Binding-site contacts:
Ligand atom N contacts residue GLU63 of chain 1.A at 2.8 Å (salt-bridge).
Ligand atom CD2 contacts residue PHE9 of chain 1.A at 3.5 Å (hydrophobic).
Ligand atom OXT contacts residue TYR84 of chain 1.A at 2.9 Å (h-bond).
Ligand atom N contacts residue TYR171 of chain 1.A at 2.8 Å (h-bond).
Ligand atom CB contacts residue TYR99 of chain 1.A at 3.4 Å (hydrophobic).
Ligand atom CG2 contacts residue HIS70 of chain 1.A at 3.3 Å.
Ligand atom CB contacts residue THR73 of chain 1.A at 3.6 Å.
Ligand atom CB contacts residue THR143 of chain 1.A at 3.5 Å.
Ligand atom O contacts residue LYS146 of chain 1.A at 3.1 Å (salt-bridge).
Ligand atom OXT contacts residue LYS146 of chain 1.A at 3.2 Å.
Ligand atom N contacts residue TYR99 of chain 1.A at 2.9 Å (h-bond).
Ligand atom CA contacts residue TYR159 of chain 1.A at 3.5 Å (hydrophobic).
Ligand atom O contacts residue LYS66 of chain 1.A at 2.9 Å (salt-bridge).
Ligand atom CD2 contacts residue TYR99 of chain 1.A at 3.4 Å (hydrophobic).
Ligand atom C contacts residue LYS146 of chain 1.A at 3.5 Å.
Ligand atom OXT contacts residue THR143 of chain 1.A at 2.5 Å (h-bond).
Ligand atom N contacts residue ASP77 of chain 1.A at 2.8 Å (salt-bridge).
Ligand atom CA contacts residue GLU63 of chain 1.A at 3.3 Å.
Ligand atom CD2 contacts residue TYR7 of chain 1.A at 3.5 Å (hydrophobic).
Ligand atom C contacts residue TYR7 of chain 1.A at 3.1 Å (hydrophobic).
Ligand atom O contacts residue TYR7 of chain 1.A at 3.4 Å.
Ligand atom CD1 contacts residue TRP167 of chain 1.A at 3.4 Å (hydrophobic).
Ligand atom C contacts residue THR143 of chain 1.A at 3.5 Å.
Ligand atom O contacts residue TRP147 of chain 1.A at 2.7 Å (h-bond).
Ligand atom CG2 contacts residue TYR171 of chain 1.A at 3.4 Å (hydrophobic).
Ligand atom O contacts residue THR73 of chain 1.A at 2.9 Å (h-bond).
Ligand atom CG2 contacts residue ASP77 of chain 1.A at 3.1 Å.
Ligand atom C contacts residue ASP77 of chain 1.A at 3.6 Å.
Ligand atom N contacts residue TYR7 of chain 1.A at 3.0 Å (h-bond).
Ligand atom CG contacts residue GLU63 of chain 1.A at 3.5 Å.
Ligand atom CB contacts residue ASP77 of chain 1.A at 3.4 Å.
Ligand atom O contacts residue TYR159 of chain 1.A at 2.8 Å (h-bond).
Ligand atom C contacts residue GLU63 of chain 1.A at 3.5 Å.
Ligand atom O contacts residue HIS70 of chain 1.A at 3.4 Å.
Ligand atom CG2 contacts residue TYR59 of chain 1.A at 3.5 Å (hydrophobic).
Ligand atom CA contacts residue TYR7 of chain 1.A at 3.0 Å (hydrophobic).
Ligand atom CB contacts residue GLU63 of chain 1.A at 3.5 Å.
Ligand atom N contacts residue TYR7 of chain 1.A at 3.5 Å (h-bond).
Ligand atom CA contacts residue ASP77 of chain 1.A at 3.3 Å.
Ligand atom CD1 contacts residue MET45 of chain 1.A at 3.3 Å (hydrophobic).

This protein binds this small molecule.
Small molecule (SMILES): CC[C@H](C)[C@H](N)C(=O)N[C@@H](CC(C)C)C(=O)N[C@@H](CO)C(=O)N[C@@H](C)C(=O)N[C@@H](CC(C)C)C(=O)N[C@H](C(=O)NCC(=O)N[C@H](C(=O)N[C@H](C(=O)O)C(C)C)[C@@H](C)CC)C(C)C

Sequence of chain 1.A:
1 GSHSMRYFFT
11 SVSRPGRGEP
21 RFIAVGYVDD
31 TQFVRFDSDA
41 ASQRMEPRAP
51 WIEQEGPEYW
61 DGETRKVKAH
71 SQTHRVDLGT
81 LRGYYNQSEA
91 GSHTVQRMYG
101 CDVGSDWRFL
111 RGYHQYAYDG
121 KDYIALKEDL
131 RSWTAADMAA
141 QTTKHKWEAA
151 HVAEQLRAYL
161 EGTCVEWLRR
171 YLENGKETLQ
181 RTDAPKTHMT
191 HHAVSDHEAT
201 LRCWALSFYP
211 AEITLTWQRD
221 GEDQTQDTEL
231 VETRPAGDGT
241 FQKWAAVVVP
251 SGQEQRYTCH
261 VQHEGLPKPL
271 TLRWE